Sequence of chain 1.E:
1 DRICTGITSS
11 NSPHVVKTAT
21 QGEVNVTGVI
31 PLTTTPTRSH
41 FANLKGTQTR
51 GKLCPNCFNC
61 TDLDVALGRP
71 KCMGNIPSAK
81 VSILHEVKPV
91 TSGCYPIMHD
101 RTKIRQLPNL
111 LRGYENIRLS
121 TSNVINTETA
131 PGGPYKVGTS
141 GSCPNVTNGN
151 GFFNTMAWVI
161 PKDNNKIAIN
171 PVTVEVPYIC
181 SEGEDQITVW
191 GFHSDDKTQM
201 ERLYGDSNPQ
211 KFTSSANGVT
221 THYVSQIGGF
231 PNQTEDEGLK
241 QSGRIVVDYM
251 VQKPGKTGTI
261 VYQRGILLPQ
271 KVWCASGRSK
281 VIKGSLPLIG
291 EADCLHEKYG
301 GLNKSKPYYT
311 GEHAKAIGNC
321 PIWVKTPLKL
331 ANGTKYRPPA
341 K

Binding-site contacts:
Ligand atom C5 contacts residue TRP21 of chain 1.F at 4.2 Å (hydrophobic).
Ligand atom C8 contacts residue THR49 of chain 1.F at 4.1 Å.
Ligand atom C5 contacts residue ILE45 of chain 1.F at 4.2 Å (hydrophobic).
Ligand atom C8 contacts residue ILE30 of chain 1.E at 3.6 Å (hydrophobic).
Ligand atom O5 contacts residue ASN332 of chain 1.E at 2.3 Å (h-bond).
Ligand atom O6 contacts residue ASN332 of chain 1.E at 4.4 Å.
Ligand atom C1 contacts residue ASN332 of chain 1.E at 1.4 Å.
Ligand atom O7 contacts residue ILE30 of chain 1.E at 4.2 Å.
Ligand atom O6 contacts residue TRP21 of chain 1.F at 3.0 Å (h-bond).
Ligand atom C6 contacts residue TRP21 of chain 1.F at 4.2 Å (hydrophobic).
Ligand atom C7 contacts residue ILE30 of chain 1.E at 3.9 Å (hydrophobic).
Ligand atom C3 contacts residue ASN332 of chain 1.E at 3.9 Å.
Ligand atom N2 contacts residue ILE30 of chain 1.E at 4.3 Å.
Ligand atom N2 contacts residue ASN332 of chain 1.E at 3.0 Å (h-bond).
Ligand atom O4 contacts residue ILE45 of chain 1.F at 4.3 Å.
Ligand atom C5 contacts residue ASN332 of chain 1.E at 3.6 Å.
Ligand atom C1 contacts residue TRP21 of chain 1.F at 4.4 Å (hydrophobic).
Ligand atom C2 contacts residue ASN332 of chain 1.E at 2.5 Å.
Ligand atom O7 contacts residue ASN332 of chain 1.E at 4.2 Å.
Ligand atom C7 contacts residue ASN332 of chain 1.E at 3.8 Å.
Ligand atom C4 contacts residue ASN332 of chain 1.E at 4.2 Å.
Ligand atom O5 contacts residue TRP21 of chain 1.F at 4.0 Å.

Sequence of chain 1.F:
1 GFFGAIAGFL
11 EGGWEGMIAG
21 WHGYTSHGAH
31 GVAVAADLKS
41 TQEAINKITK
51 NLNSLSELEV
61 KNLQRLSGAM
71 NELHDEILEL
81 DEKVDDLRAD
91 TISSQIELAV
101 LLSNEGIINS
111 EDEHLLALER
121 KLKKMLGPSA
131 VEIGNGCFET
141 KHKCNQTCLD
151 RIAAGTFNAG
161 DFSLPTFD

A small-molecule ligand and the protein it binds are described below.
Small molecule (SMILES): CC(=O)N[C@H]1[C@H](O[C@H]2[C@H](O)[C@@H](NC(C)=O)CO[C@@H]2CO)O[C@H](CO)[C@@H](O)[C@@H]1O